Sequence of chain 1.C:
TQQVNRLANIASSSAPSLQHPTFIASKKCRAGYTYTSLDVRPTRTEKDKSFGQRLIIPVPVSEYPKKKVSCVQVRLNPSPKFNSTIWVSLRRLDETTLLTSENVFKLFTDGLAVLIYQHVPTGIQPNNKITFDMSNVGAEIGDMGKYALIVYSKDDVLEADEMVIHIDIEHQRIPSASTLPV

Binding-site contacts:
Ligand atom C1' contacts residue GLY67 of chain 2.B at 4.4 Å.
Ligand atom N3 contacts residue ARG65 of chain 2.B at 4.1 Å.
Ligand atom O2' contacts residue ARG208 of chain 2.B at 4.1 Å.
Ligand atom OP2 contacts residue ARG208 of chain 1.C at 4.4 Å.
Ligand atom O2' contacts residue ARG65 of chain 2.B at 4.3 Å.
Ligand atom P contacts residue ARG208 of chain 1.C at 4.5 Å.
Ligand atom O2' contacts residue GLY67 of chain 2.B at 3.3 Å (h-bond).
Ligand atom O5' contacts residue ARG208 of chain 1.C at 4.0 Å.
Ligand atom O2' contacts residue ALA66 of chain 2.B at 3.6 Å.
Ligand atom OP1 contacts residue ARG208 of chain 2.B at 4.1 Å.
Ligand atom OP1 contacts residue SER211 of chain 2.B at 4.3 Å.
Ligand atom OP1 contacts residue ARG208 of chain 1.C at 4.1 Å.

Sequence of chain 2.B:
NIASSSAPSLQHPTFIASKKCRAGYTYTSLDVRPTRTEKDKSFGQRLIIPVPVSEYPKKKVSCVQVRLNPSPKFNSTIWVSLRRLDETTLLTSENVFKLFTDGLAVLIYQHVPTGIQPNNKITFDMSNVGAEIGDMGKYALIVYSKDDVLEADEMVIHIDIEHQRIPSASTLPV

The small molecule below binds the protein below.
Small molecule (SMILES): Nc1ncnc2c1ncn2[C@@H]1O[C@H](CO[P](=O)(O)O[C@H]2[C@@H](O)[C@H](n3cnc4c(N)ncnc43)O[C@@H]2CO[P](=O)(O)O[C@H]2[C@@H](O)[C@H](n3cnc4c(N)ncnc43)O[C@@H]2CO)[C@@H](O)[C@H]1O